Binding-site contacts:
Ligand atom C1 contacts residue ASN207 of chain 1.A at 1.4 Å.
Ligand atom O5 contacts residue SER210 of chain 1.A at 3.0 Å (h-bond).
Ligand atom C4 contacts residue ASN207 of chain 1.A at 4.2 Å.
Ligand atom O7 contacts residue ASN207 of chain 1.A at 4.5 Å.
Ligand atom O6 contacts residue GLU13 of chain 1.A at 4.2 Å.
Ligand atom O6 contacts residue SER210 of chain 1.A at 4.5 Å.
Ligand atom C2 contacts residue ASN207 of chain 1.A at 2.5 Å.
Ligand atom O5 contacts residue ASN207 of chain 1.A at 2.4 Å (h-bond).
Ligand atom C6 contacts residue SER210 of chain 1.A at 3.7 Å.
Ligand atom C7 contacts residue ASN207 of chain 1.A at 3.9 Å.
Ligand atom N2 contacts residue ASN207 of chain 1.A at 2.9 Å (h-bond).
Ligand atom C5 contacts residue ASN207 of chain 1.A at 3.7 Å.
Ligand atom C3 contacts residue ASN207 of chain 1.A at 3.8 Å.
Ligand atom C5 contacts residue SER210 of chain 1.A at 3.2 Å.
Ligand atom C1 contacts residue SER210 of chain 1.A at 3.3 Å.

Sequence of chain 1.A:
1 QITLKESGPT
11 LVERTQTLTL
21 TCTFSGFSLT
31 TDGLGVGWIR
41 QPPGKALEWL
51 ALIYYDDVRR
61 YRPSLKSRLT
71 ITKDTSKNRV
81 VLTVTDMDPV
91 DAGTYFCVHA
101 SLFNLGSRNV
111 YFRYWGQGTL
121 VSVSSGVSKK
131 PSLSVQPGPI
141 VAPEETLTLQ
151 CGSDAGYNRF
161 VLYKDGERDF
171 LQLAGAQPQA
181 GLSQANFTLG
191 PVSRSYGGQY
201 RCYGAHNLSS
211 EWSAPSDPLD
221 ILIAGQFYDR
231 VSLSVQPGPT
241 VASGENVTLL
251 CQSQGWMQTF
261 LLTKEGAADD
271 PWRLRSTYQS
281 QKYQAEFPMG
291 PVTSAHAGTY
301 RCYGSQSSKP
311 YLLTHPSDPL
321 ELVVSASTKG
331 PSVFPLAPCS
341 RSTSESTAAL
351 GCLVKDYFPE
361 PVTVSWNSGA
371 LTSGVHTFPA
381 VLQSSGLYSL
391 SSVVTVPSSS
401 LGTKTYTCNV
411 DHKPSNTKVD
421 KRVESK

This protein binds this small molecule.
Small molecule (SMILES): CC(=O)N[C@@H]1[C@@H](O)[C@H](O)[C@@H](CO)O[C@H]1O